Binding-site contacts:
Ligand atom C4 contacts residue ASN212 of chain 37.K at 4.2 Å.
Ligand atom C1 contacts residue ASN212 of chain 37.K at 1.4 Å.
Ligand atom C1 contacts residue ILE211 of chain 37.K at 4.2 Å (hydrophobic).
Ligand atom C3 contacts residue ASN212 of chain 37.K at 3.8 Å.
Ligand atom C5 contacts residue ASN212 of chain 37.K at 3.7 Å.
Ligand atom N2 contacts residue ILE211 of chain 37.K at 4.0 Å.
Ligand atom C7 contacts residue ASN212 of chain 37.K at 3.7 Å.
Ligand atom O5 contacts residue ASN212 of chain 37.K at 2.4 Å (h-bond).
Ligand atom O7 contacts residue ASN212 of chain 37.K at 4.1 Å.
Ligand atom N2 contacts residue ASN212 of chain 37.K at 2.9 Å (h-bond).
Ligand atom C2 contacts residue ASN212 of chain 37.K at 2.5 Å.

A small-molecule ligand and the protein it binds are described below.
Small molecule (SMILES): CC(=O)N[C@@H]1[C@@H](O)[C@H](O)[C@@H](CO)O[C@H]1O

Sequence of chain 37.K:
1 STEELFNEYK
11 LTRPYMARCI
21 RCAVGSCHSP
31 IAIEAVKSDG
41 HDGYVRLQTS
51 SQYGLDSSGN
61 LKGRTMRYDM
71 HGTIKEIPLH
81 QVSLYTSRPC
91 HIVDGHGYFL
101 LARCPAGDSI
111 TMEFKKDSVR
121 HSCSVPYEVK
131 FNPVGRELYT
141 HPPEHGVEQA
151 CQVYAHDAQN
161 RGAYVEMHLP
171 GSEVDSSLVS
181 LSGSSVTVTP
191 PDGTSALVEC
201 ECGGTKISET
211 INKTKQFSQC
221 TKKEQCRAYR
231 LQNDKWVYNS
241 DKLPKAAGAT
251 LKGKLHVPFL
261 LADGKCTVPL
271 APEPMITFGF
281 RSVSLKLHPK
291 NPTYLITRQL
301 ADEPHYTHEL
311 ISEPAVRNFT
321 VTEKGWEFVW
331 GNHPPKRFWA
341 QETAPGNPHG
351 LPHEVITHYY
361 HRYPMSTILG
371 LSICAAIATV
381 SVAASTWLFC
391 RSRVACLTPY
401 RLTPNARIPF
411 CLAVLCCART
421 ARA